Binding-site contacts:
Ligand atom O41 contacts residue ILE100 of chain 1.A at 3.1 Å.
Ligand atom N74 contacts residue ALA350 of chain 1.A at 3.7 Å.
Ligand atom C1 contacts residue HEM1 of chain 1.B at 3.0 Å.
Ligand atom C34 contacts residue ILE281 of chain 1.A at 3.6 Å (hydrophobic).
Ligand atom C33 contacts residue PHE284 of chain 1.A at 3.4 Å (hydrophobic).
Ligand atom C10 contacts residue SER99 of chain 1.A at 3.4 Å.
Ligand atom S81 contacts residue PHE193 of chain 1.A at 3.6 Å.
Ligand atom C86 contacts residue THR204 of chain 1.A at 3.8 Å.
Ligand atom C95 contacts residue ALA350 of chain 1.A at 3.2 Å (hydrophobic).
Ligand atom N11 contacts residue ILE281 of chain 1.A at 3.6 Å.
Ligand atom C32 contacts residue LEU191 of chain 1.A at 3.8 Å (hydrophobic).
Ligand atom N11 contacts residue SER99 of chain 1.A at 3.0 Å (h-bond).
Ligand atom C33 contacts residue LEU190 of chain 1.A at 3.6 Å (hydrophobic).
Ligand atom O41 contacts residue SER99 of chain 1.A at 2.8 Å (h-bond).
Ligand atom C64 contacts residue PHE88 of chain 1.A at 3.6 Å (hydrophobic).
Ligand atom C35 contacts residue ILE281 of chain 1.A at 3.4 Å (hydrophobic).
Ligand atom C52 contacts residue HEM1 of chain 1.B at 3.6 Å.
Ligand atom C6 contacts residue PHE284 of chain 1.A at 3.6 Å (hydrophobic).
Ligand atom C4 contacts residue HEM1 of chain 1.B at 2.9 Å.
Ligand atom O24 contacts residue SER99 of chain 1.A at 2.9 Å (h-bond).
Ligand atom C44 contacts residue ARG85 of chain 1.A at 3.8 Å.
Ligand atom C95 contacts residue ARG352 of chain 1.A at 3.4 Å.
Ligand atom C31 contacts residue LEU191 of chain 1.A at 3.5 Å (hydrophobic).
Ligand atom S81 contacts residue PHE195 of chain 1.A at 3.5 Å.
Ligand atom C50 contacts residue ILE349 of chain 1.A at 3.8 Å (hydrophobic).
Ligand atom O24 contacts residue ILE281 of chain 1.A at 3.8 Å.
Ligand atom C86 contacts residue ASP56 of chain 1.A at 3.7 Å.
Ligand atom C86 contacts residue ARG86 of chain 1.A at 3.7 Å.
Ligand atom C80 contacts residue PHE37 of chain 1.A at 3.6 Å (hydrophobic).
Ligand atom C51 contacts residue ILE349 of chain 1.A at 3.5 Å (hydrophobic).
Ligand atom N5 contacts residue HEM1 of chain 1.B at 2.2 Å.
Ligand atom C1 contacts residue ALA285 of chain 1.A at 3.5 Å (hydrophobic).
Ligand atom C26 contacts residue PHE88 of chain 1.A at 3.7 Å (hydrophobic).
Ligand atom C90 contacts residue ARG86 of chain 1.A at 3.7 Å.
Ligand atom C50 contacts residue ALA350 of chain 1.A at 3.1 Å (hydrophobic).
Ligand atom C32 contacts residue PHE284 of chain 1.A at 3.3 Å (hydrophobic).
Ligand atom C13 contacts residue SER99 of chain 1.A at 3.7 Å.
Ligand atom C49 contacts residue ALA350 of chain 1.A at 3.5 Å (hydrophobic).
Ligand atom C51 contacts residue HEM1 of chain 1.B at 3.6 Å.
Ligand atom C4 contacts residue ILE349 of chain 1.A at 3.8 Å (hydrophobic).

Sequence of chain 1.A:
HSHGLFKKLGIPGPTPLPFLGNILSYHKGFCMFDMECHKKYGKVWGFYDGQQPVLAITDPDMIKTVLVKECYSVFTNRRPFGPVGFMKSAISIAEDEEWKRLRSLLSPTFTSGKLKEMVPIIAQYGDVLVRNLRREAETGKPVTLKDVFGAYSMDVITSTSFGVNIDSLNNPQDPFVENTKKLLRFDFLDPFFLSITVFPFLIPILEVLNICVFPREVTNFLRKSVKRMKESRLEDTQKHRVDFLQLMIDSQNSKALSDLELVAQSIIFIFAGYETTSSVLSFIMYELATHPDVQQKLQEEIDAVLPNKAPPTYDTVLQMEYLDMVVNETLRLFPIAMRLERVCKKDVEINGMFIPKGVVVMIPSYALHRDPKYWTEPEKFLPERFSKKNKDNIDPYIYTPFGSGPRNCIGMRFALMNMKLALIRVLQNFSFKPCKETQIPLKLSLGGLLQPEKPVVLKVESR

This protein binds this small molecule.
Small molecule (SMILES): CC(C)c1nc(CN(C)C(=O)N[C@H](C(=O)N[C@@H](Cc2ccccc2)C[C@H](O)[C@H](Cc2ccccc2)NC(=O)OCc2cncs2)C(C)C)cs1